Sequence of chain 1.L:
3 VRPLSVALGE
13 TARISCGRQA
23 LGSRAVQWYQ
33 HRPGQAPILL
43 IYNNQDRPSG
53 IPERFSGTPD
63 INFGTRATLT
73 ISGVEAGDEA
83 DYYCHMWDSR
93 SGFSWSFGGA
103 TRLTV

Sequence of chain 1.K:
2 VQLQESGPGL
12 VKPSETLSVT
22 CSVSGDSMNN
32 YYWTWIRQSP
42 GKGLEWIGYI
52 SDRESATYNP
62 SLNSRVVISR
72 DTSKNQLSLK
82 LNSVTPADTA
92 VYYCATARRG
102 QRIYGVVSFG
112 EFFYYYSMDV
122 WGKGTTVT

Sequence of chain 1.J:
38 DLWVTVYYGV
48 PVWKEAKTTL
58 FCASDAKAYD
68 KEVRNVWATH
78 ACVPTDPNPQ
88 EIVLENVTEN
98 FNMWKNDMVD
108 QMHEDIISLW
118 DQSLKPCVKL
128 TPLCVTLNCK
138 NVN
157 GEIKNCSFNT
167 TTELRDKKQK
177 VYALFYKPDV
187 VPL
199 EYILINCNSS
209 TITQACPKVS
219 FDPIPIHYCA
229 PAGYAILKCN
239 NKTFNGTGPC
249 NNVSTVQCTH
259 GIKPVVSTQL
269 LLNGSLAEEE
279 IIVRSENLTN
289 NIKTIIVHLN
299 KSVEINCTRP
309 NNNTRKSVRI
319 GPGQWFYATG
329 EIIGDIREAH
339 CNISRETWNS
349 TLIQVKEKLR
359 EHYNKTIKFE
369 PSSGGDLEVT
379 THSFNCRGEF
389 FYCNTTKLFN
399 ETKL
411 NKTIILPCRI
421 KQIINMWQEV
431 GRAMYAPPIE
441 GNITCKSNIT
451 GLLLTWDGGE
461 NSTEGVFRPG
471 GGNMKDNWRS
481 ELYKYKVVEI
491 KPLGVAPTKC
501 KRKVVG

This small molecule binds to this protein.
Small molecule (SMILES): CC(=O)N[C@H]1[C@H](O[C@H]2[C@H](O)[C@@H](NC(C)=O)CO[C@@H]2CO)O[C@H](CO)[C@@H](O[C@@H]2O[C@H](CO[C@H]3O[C@H](CO)[C@@H](O)[C@H](O[C@H]4O[C@H](CO)[C@@H](O)[C@H](O)[C@@H]4O)[C@@H]3O)[C@@H](O)[C@H](O[C@H]3O[C@H](CO)[C@@H](O)[C@H](O)[C@@H]3O[C@H]3O[C@H](CO)[C@@H](O)[C@H](O)[C@@H]3O)[C@@H]2O)[C@@H]1O

Binding-site contacts:
Ligand atom C8 contacts residue VAL108 of chain 1.K at 3.4 Å (hydrophobic).
Ligand atom C4 contacts residue ASP62 of chain 1.L at 3.5 Å.
Ligand atom C5 contacts residue ILE104 of chain 1.K at 3.3 Å (hydrophobic).
Ligand atom N2 contacts residue ASN340 of chain 1.J at 2.5 Å (h-bond).
Ligand atom C4 contacts residue ILE104 of chain 1.K at 3.8 Å (hydrophobic).
Ligand atom C3 contacts residue ILE104 of chain 1.K at 3.7 Å (hydrophobic).
Ligand atom C2 contacts residue GLN47 of chain 1.L at 3.7 Å.
Ligand atom O2 contacts residue GLN47 of chain 1.L at 2.6 Å (h-bond).
Ligand atom C2 contacts residue ASP62 of chain 1.L at 3.8 Å.
Ligand atom O3 contacts residue GLN47 of chain 1.L at 3.2 Å (h-bond).
Ligand atom O5 contacts residue ASN340 of chain 1.J at 2.3 Å (h-bond).
Ligand atom O2 contacts residue ASP62 of chain 1.L at 3.3 Å (salt-bridge).
Ligand atom C3 contacts residue ASP62 of chain 1.L at 3.8 Å.
Ligand atom O3 contacts residue ASN46 of chain 1.L at 3.3 Å.
Ligand atom C8 contacts residue ASN340 of chain 1.J at 3.4 Å.
Ligand atom C8 contacts residue GLY106 of chain 1.K at 3.6 Å.
Ligand atom C4 contacts residue ASN45 of chain 1.L at 3.5 Å.
Ligand atom C2 contacts residue ASN340 of chain 1.J at 2.5 Å.
Ligand atom C5 contacts residue ILE415 of chain 1.J at 3.7 Å (hydrophobic).
Ligand atom N2 contacts residue HIS338 of chain 1.J at 3.2 Å.
Ligand atom O5 contacts residue THR413 of chain 1.J at 3.1 Å (h-bond).
Ligand atom O6 contacts residue ASN45 of chain 1.L at 2.3 Å (h-bond).
Ligand atom C6 contacts residue ASN45 of chain 1.L at 3.4 Å.
Ligand atom O6 contacts residue ARG103 of chain 1.K at 2.5 Å (salt-bridge).
Ligand atom C5 contacts residue ASN340 of chain 1.J at 3.6 Å.
Ligand atom C3 contacts residue ASN340 of chain 1.J at 3.8 Å.
Ligand atom C2 contacts residue GLY106 of chain 1.K at 3.7 Å.
Ligand atom O3 contacts residue ASP62 of chain 1.L at 3.1 Å (salt-bridge).
Ligand atom C7 contacts residue ASN340 of chain 1.J at 3.1 Å.
Ligand atom C3 contacts residue HIS338 of chain 1.J at 3.7 Å.
Ligand atom C6 contacts residue ARG103 of chain 1.K at 3.8 Å.
Ligand atom O3 contacts residue ILE63 of chain 1.L at 3.3 Å.
Ligand atom O4 contacts residue ASN46 of chain 1.L at 3.3 Å (h-bond).
Ligand atom O4 contacts residue ILE104 of chain 1.K at 3.7 Å.
Ligand atom O5 contacts residue ARG103 of chain 1.K at 3.1 Å (salt-bridge).
Ligand atom C6 contacts residue ILE415 of chain 1.J at 3.7 Å (hydrophobic).
Ligand atom O4 contacts residue ASN45 of chain 1.L at 2.6 Å (h-bond).
Ligand atom C8 contacts residue THR306 of chain 1.J at 3.7 Å.
Ligand atom O4 contacts residue VAL107 of chain 1.K at 3.8 Å.
Ligand atom C1 contacts residue ASN340 of chain 1.J at 1.4 Å.